This protein binds this small molecule.
Small molecule (SMILES): Oc1ccc(-c2nn(Cc3ccccc3)c3c(C(F)(F)F)cccc23)c(O)c1

Binding-site contacts:
Ligand atom FAZ contacts residue MET126 of chain 1.A at 4.2 Å.
Ligand atom CAW contacts residue PHE109 of chain 1.A at 3.6 Å (hydrophobic).
Ligand atom CAO contacts residue LEU96 of chain 1.A at 3.8 Å (hydrophobic).
Ligand atom CAT contacts residue ILE129 of chain 1.A at 3.4 Å (hydrophobic).
Ligand atom OAR contacts residue GLU58 of chain 1.A at 2.5 Å (salt-bridge).
Ligand atom CAN contacts residue ARG99 of chain 1.A at 3.9 Å.
Ligand atom CAA contacts residue LEU230 of chain 1.A at 3.7 Å (hydrophobic).
Ligand atom OAQ contacts residue LEU96 of chain 1.A at 3.3 Å.
Ligand atom CAV contacts residue PHE130 of chain 1.A at 3.9 Å (hydrophobic).
Ligand atom FAZ contacts residue GLY226 of chain 1.A at 4.1 Å.
Ligand atom CAP contacts residue LEU96 of chain 1.A at 4.0 Å (hydrophobic).
Ligand atom CAK contacts residue MET93 of chain 1.A at 3.6 Å (hydrophobic).
Ligand atom CAO contacts residue LEU92 of chain 1.A at 3.4 Å (hydrophobic).
Ligand atom CAK contacts residue ILE129 of chain 1.A at 4.1 Å (hydrophobic).
Ligand atom CAA contacts residue MET48 of chain 1.A at 3.6 Å (hydrophobic).
Ligand atom CAV contacts residue CME122 of chain 1.A at 4.1 Å.
Ligand atom CAX contacts residue PHE109 of chain 1.A at 3.7 Å (hydrophobic).
Ligand atom CAS contacts residue ILE129 of chain 1.A at 4.1 Å (hydrophobic).
Ligand atom FBA contacts residue MET126 of chain 1.A at 3.4 Å.
Ligand atom CAB contacts residue LEU51 of chain 1.A at 4.0 Å (hydrophobic).
Ligand atom FBB contacts residue GLY226 of chain 1.A at 3.3 Å.
Ligand atom CAU contacts residue MET126 of chain 1.A at 3.5 Å (hydrophobic).
Ligand atom OAR contacts residue ARG99 of chain 1.A at 3.0 Å (salt-bridge).
Ligand atom OAQ contacts residue MET93 of chain 1.A at 3.7 Å.
Ligand atom CAW contacts residue LEU51 of chain 1.A at 3.5 Å (hydrophobic).
Ligand atom OAR contacts residue LEU92 of chain 1.A at 4.1 Å.
Ligand atom CAC contacts residue LEU51 of chain 1.A at 3.8 Å (hydrophobic).
Ligand atom CAU contacts residue PHE130 of chain 1.A at 4.1 Å (hydrophobic).
Ligand atom CAX contacts residue LEU51 of chain 1.A at 3.7 Å (hydrophobic).
Ligand atom OAQ contacts residue LEU92 of chain 1.A at 4.2 Å.
Ligand atom CAM contacts residue GLU58 of chain 1.A at 3.3 Å.
Ligand atom FAZ contacts residue HIS229 of chain 1.A at 3.7 Å.
Ligand atom CAO contacts residue ARG99 of chain 1.A at 4.2 Å.
Ligand atom FAZ contacts residue MET48 of chain 1.A at 3.7 Å.
Ligand atom FAZ contacts residue LEU230 of chain 1.A at 3.8 Å.
Ligand atom CAN contacts residue GLU58 of chain 1.A at 3.2 Å.
Ligand atom CAN contacts residue LEU92 of chain 1.A at 4.0 Å (hydrophobic).
Ligand atom CAV contacts residue MET126 of chain 1.A at 3.9 Å (hydrophobic).
Ligand atom CAL contacts residue LEU51 of chain 1.A at 4.1 Å (hydrophobic).
Ligand atom NAI contacts residue MET93 of chain 1.A at 4.1 Å.

Sequence of chain 1.A:
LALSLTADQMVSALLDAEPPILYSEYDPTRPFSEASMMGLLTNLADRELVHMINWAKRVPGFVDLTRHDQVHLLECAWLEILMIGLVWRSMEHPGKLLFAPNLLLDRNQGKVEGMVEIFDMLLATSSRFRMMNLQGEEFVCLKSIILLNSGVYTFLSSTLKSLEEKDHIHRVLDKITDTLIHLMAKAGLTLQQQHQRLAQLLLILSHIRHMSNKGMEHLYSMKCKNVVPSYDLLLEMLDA